The small molecule below binds the protein below.
Small molecule (SMILES): CC(=O)N[C@H]1[C@H](O[C@H]2[C@H](O)[C@@H](NC(C)=O)CO[C@@H]2CO[C@@H]2O[C@@H](C)[C@@H](O)[C@@H](O)[C@@H]2O)O[C@H](CO)[C@@H](O)[C@@H]1O

Binding-site contacts:
Ligand atom O5 contacts residue LYS248 of chain 1.A at 3.8 Å.
Ligand atom O7 contacts residue TYR237 of chain 1.A at 2.9 Å (h-bond).
Ligand atom C7 contacts residue TYR237 of chain 1.A at 3.4 Å (hydrophobic).
Ligand atom O3 contacts residue PRO281 of chain 1.A at 4.1 Å.
Ligand atom C6 contacts residue LYS248 of chain 1.A at 4.0 Å.
Ligand atom C6 contacts residue ASN245 of chain 1.A at 3.7 Å.
Ligand atom C6 contacts residue LEU249 of chain 1.A at 3.7 Å (hydrophobic).
Ligand atom O5 contacts residue ASN241 of chain 1.A at 2.5 Å (h-bond).
Ligand atom C4 contacts residue ASN241 of chain 1.A at 4.3 Å.
Ligand atom C1 contacts residue ASN241 of chain 1.A at 1.5 Å.
Ligand atom C1 contacts residue ASN245 of chain 1.A at 4.0 Å.
Ligand atom C3 contacts residue ASN241 of chain 1.A at 3.8 Å.
Ligand atom C4 contacts residue PRO281 of chain 1.A at 4.3 Å (hydrophobic).
Ligand atom C2 contacts residue ASN241 of chain 1.A at 2.5 Å.
Ligand atom O4 contacts residue PHE278 of chain 1.A at 3.7 Å.
Ligand atom C5 contacts residue ASN245 of chain 1.A at 3.5 Å.
Ligand atom C5 contacts residue ASN241 of chain 1.A at 3.8 Å.
Ligand atom O6 contacts residue ASN245 of chain 1.A at 3.3 Å (h-bond).
Ligand atom C5 contacts residue PHE278 of chain 1.A at 4.4 Å (hydrophobic).
Ligand atom C3 contacts residue PRO281 of chain 1.A at 4.2 Å (hydrophobic).
Ligand atom O7 contacts residue ASN241 of chain 1.A at 3.7 Å.
Ligand atom C6 contacts residue ASN245 of chain 1.A at 3.5 Å.
Ligand atom C2 contacts residue PRO281 of chain 1.A at 3.8 Å (hydrophobic).
Ligand atom O4 contacts residue LEU249 of chain 1.A at 4.0 Å.
Ligand atom C7 contacts residue ASN241 of chain 1.A at 3.5 Å.
Ligand atom C4 contacts residue LEU249 of chain 1.A at 4.2 Å (hydrophobic).
Ligand atom C4 contacts residue PHE278 of chain 1.A at 3.2 Å (hydrophobic).
Ligand atom N2 contacts residue ASN241 of chain 1.A at 2.9 Å (h-bond).
Ligand atom O5 contacts residue ASN245 of chain 1.A at 4.2 Å.
Ligand atom C4 contacts residue ASN245 of chain 1.A at 4.3 Å.
Ligand atom C8 contacts residue LYS248 of chain 1.A at 4.0 Å.
Ligand atom N2 contacts residue PRO281 of chain 1.A at 4.2 Å.
Ligand atom O5 contacts residue ASN245 of chain 1.A at 3.1 Å (h-bond).
Ligand atom C8 contacts residue TYR237 of chain 1.A at 3.2 Å (hydrophobic).
Ligand atom O3 contacts residue PRO281 of chain 1.A at 3.7 Å.
Ligand atom C5 contacts residue ASN245 of chain 1.A at 4.0 Å.
Ligand atom C3 contacts residue PHE278 of chain 1.A at 3.6 Å (hydrophobic).
Ligand atom O3 contacts residue PHE278 of chain 1.A at 3.5 Å (h-bond).
Ligand atom O2 contacts residue PRO281 of chain 1.A at 3.9 Å.
Ligand atom C1 contacts residue ASN245 of chain 1.A at 4.3 Å.

Sequence of chain 1.A:
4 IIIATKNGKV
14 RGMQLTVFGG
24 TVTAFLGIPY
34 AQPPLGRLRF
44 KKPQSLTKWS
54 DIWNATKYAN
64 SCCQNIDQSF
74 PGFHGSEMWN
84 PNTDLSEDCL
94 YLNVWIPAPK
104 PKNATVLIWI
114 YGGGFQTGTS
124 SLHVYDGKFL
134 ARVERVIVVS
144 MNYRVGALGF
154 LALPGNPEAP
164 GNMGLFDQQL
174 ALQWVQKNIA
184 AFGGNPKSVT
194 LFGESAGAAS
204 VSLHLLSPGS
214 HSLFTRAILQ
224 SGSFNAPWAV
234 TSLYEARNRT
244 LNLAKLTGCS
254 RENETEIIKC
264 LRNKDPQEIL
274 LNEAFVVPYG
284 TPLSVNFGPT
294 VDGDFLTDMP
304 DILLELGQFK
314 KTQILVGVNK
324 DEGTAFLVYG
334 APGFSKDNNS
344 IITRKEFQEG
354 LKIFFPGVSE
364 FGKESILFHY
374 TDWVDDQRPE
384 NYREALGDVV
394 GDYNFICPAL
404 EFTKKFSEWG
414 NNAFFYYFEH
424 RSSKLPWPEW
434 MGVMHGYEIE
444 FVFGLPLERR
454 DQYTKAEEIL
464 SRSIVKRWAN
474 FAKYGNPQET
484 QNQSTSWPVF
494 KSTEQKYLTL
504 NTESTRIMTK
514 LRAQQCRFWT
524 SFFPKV